Sequence of chain 1.B:
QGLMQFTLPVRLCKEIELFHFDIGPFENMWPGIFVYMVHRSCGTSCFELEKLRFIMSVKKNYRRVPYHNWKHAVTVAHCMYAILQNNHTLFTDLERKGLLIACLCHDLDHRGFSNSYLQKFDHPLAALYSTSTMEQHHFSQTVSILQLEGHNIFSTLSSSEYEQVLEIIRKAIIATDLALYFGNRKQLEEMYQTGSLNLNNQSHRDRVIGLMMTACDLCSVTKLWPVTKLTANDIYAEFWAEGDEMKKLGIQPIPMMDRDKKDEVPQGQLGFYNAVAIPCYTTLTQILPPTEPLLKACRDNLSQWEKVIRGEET

Binding-site contacts:
Ligand atom C3 contacts residue ILE246 of chain 1.B at 4.0 Å (hydrophobic).
Ligand atom C12 contacts residue PHE283 of chain 1.B at 3.7 Å (hydrophobic).
Ligand atom O14 contacts residue PHE250 of chain 1.B at 3.9 Å.
Ligand atom C12 contacts residue LEU189 of chain 1.B at 4.2 Å (hydrophobic).
Ligand atom C1 contacts residue LEU229 of chain 1.B at 4.3 Å (hydrophobic).
Ligand atom C1 contacts residue PHE283 of chain 1.B at 3.4 Å (hydrophobic).
Ligand atom C11 contacts residue MET267 of chain 1.B at 4.0 Å (hydrophobic).
Ligand atom C12 contacts residue PHE250 of chain 1.B at 3.9 Å (hydrophobic).
Ligand atom C4 contacts residue LEU229 of chain 1.B at 3.4 Å (hydrophobic).
Ligand atom N7 contacts residue GLN280 of chain 1.B at 3.3 Å (h-bond).
Ligand atom C13 contacts residue VAL232 of chain 1.B at 3.7 Å (hydrophobic).
Ligand atom C8 contacts residue VAL232 of chain 1.B at 3.9 Å (hydrophobic).
Ligand atom C4 contacts residue ILE246 of chain 1.B at 4.4 Å (hydrophobic).
Ligand atom N5 contacts residue PHE283 of chain 1.B at 3.3 Å.
Ligand atom C2 contacts residue PHE250 of chain 1.B at 4.0 Å (hydrophobic).
Ligand atom C8 contacts residue ILE246 of chain 1.B at 3.4 Å (hydrophobic).
Ligand atom C13 contacts residue ILE246 of chain 1.B at 3.2 Å (hydrophobic).
Ligand atom C10 contacts residue PHE283 of chain 1.B at 3.5 Å (hydrophobic).
Ligand atom C3 contacts residue PHE283 of chain 1.B at 3.5 Å (hydrophobic).
Ligand atom O14 contacts residue MET267 of chain 1.B at 3.7 Å.
Ligand atom C10 contacts residue PHE250 of chain 1.B at 4.0 Å (hydrophobic).
Ligand atom C9 contacts residue TYR78 of chain 1.B at 4.1 Å (hydrophobic).
Ligand atom C4 contacts residue PHE283 of chain 1.B at 3.8 Å (hydrophobic).
Ligand atom C8 contacts residue PHE283 of chain 1.B at 3.9 Å (hydrophobic).
Ligand atom N7 contacts residue PHE283 of chain 1.B at 3.5 Å.
Ligand atom N6 contacts residue PHE283 of chain 1.B at 3.6 Å.
Ligand atom C11 contacts residue PHE250 of chain 1.B at 3.6 Å (hydrophobic).
Ligand atom C13 contacts residue PHE283 of chain 1.B at 4.3 Å (hydrophobic).
Ligand atom C9 contacts residue LEU229 of chain 1.B at 3.8 Å (hydrophobic).
Ligand atom C11 contacts residue PHE283 of chain 1.B at 3.5 Å (hydrophobic).
Ligand atom C10 contacts residue GLN280 of chain 1.B at 3.8 Å.
Ligand atom O14 contacts residue GLN280 of chain 1.B at 3.4 Å (h-bond).
Ligand atom C9 contacts residue ILE246 of chain 1.B at 3.8 Å (hydrophobic).
Ligand atom C2 contacts residue PHE283 of chain 1.B at 3.4 Å (hydrophobic).
Ligand atom C13 contacts residue SER231 of chain 1.B at 4.1 Å.
Ligand atom N5 contacts residue PHE250 of chain 1.B at 3.7 Å.
Ligand atom O14 contacts residue PHE283 of chain 1.B at 3.5 Å.
Ligand atom C8 contacts residue GLN280 of chain 1.B at 4.4 Å.
Ligand atom N6 contacts residue PHE250 of chain 1.B at 4.1 Å.
Ligand atom O14 contacts residue TYR247 of chain 1.B at 4.1 Å.

A protein and the small-molecule ligand that binds it are described below.
Small molecule (SMILES): O=c1[nH]c2ccccc2c2nccn12